Sequence of chain 2.A:
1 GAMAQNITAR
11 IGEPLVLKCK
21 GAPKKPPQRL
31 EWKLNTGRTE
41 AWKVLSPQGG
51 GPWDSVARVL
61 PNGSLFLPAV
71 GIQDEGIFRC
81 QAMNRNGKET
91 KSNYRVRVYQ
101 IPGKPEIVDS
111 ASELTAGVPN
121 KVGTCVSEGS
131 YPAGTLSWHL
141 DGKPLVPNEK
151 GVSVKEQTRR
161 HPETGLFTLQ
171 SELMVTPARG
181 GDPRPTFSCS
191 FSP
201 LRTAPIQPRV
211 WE

Binding-site contacts:
Ligand atom C07 contacts residue ASP54 of chain 2.A at 4.0 Å.
Ligand atom C04 contacts residue PRO68 of chain 2.A at 4.3 Å (hydrophobic).
Ligand atom O03 contacts residue ARG58 of chain 2.A at 3.3 Å (salt-bridge).
Ligand atom O06 contacts residue PRO68 of chain 2.A at 3.7 Å.
Ligand atom C09 contacts residue ASP54 of chain 2.A at 3.5 Å.
Ligand atom O06 contacts residue PHE66 of chain 2.A at 3.9 Å.
Ligand atom C08 contacts residue ARG58 of chain 2.A at 3.3 Å.
Ligand atom C09 contacts residue SER55 of chain 2.A at 4.4 Å.
Ligand atom O06 contacts residue ARG58 of chain 2.A at 3.8 Å.
Ligand atom C01 contacts residue ARG58 of chain 2.A at 3.5 Å.
Ligand atom C07 contacts residue ARG58 of chain 2.A at 3.6 Å.
Ligand atom C09 contacts residue ARG58 of chain 2.A at 4.0 Å.
Ligand atom C09 contacts residue PRO68 of chain 2.A at 4.0 Å (hydrophobic).
Ligand atom O06 contacts residue ASP54 of chain 2.A at 4.1 Å.
Ligand atom C02 contacts residue ARG58 of chain 2.A at 3.3 Å.
Ligand atom C04 contacts residue ASP54 of chain 2.A at 3.9 Å.
Ligand atom C04 contacts residue ARG58 of chain 2.A at 3.6 Å.

The small molecule below binds the protein below.
Small molecule (SMILES): Oc1cccc(Oc2ccccc2)c1